Sequence of chain 2.A:
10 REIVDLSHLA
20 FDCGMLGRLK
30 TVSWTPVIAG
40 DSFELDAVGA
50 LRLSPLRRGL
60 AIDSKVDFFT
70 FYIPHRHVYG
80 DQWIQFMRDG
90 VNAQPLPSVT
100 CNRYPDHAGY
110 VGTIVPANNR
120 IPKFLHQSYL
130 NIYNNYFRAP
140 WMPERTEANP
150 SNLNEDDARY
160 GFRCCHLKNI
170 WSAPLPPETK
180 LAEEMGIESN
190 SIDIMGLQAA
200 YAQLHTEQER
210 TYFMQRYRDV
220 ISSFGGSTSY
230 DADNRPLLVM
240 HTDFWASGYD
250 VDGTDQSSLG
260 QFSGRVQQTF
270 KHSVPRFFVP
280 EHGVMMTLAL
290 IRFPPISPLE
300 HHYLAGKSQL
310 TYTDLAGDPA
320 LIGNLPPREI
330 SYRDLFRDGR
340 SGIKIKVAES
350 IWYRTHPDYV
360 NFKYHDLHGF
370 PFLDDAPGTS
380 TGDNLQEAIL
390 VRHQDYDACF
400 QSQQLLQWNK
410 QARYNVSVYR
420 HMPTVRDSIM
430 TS

A small-molecule ligand and the protein it binds are described below.
Small molecule (SMILES): Nc1ccn([C@H]2C[C@H](O)[C@@H](COP(=O)(O)O)O2)c(=O)n1

Binding-site contacts:
Ligand atom OP1 contacts residue ARG10 of chain 2.A at 3.8 Å.
Ligand atom O3' contacts residue PHE277 of chain 2.A at 4.1 Å.
Ligand atom C1' contacts residue PHE277 of chain 2.A at 3.9 Å (hydrophobic).
Ligand atom OP1 contacts residue PHE277 of chain 2.A at 4.1 Å.
Ligand atom C2' contacts residue PHE277 of chain 2.A at 2.8 Å (hydrophobic).
Ligand atom C3' contacts residue PHE277 of chain 2.A at 3.6 Å (hydrophobic).